Sequence of chain 1.B:
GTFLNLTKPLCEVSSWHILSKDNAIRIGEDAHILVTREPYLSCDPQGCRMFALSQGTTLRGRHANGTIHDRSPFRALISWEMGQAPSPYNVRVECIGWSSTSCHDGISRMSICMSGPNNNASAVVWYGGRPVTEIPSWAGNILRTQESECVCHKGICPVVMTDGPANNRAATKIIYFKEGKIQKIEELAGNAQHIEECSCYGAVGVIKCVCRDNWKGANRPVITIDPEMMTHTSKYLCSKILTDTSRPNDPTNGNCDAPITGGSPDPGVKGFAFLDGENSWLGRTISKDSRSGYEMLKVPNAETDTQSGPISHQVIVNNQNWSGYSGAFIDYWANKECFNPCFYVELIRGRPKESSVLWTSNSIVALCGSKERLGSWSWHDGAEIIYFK

Sequence of chain 4.B:
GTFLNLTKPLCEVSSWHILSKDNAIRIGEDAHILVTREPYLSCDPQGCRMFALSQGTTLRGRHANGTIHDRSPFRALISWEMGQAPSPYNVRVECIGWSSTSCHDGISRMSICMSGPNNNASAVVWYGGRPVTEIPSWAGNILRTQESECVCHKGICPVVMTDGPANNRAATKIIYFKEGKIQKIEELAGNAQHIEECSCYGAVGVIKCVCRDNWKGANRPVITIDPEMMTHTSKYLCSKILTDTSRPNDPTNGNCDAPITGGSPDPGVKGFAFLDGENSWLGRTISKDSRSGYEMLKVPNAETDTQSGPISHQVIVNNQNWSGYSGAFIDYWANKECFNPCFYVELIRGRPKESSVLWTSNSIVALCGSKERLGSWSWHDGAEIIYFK

The small molecule below binds the protein below.
Small molecule (SMILES): CC(=O)N[C@H]1[C@H](O[C@H]2[C@H](O)[C@@H](NC(C)=O)CO[C@@H]2CO)O[C@H](CO)[C@@H](O[C@@H]2O[C@H](CO[C@H]3O[C@H](CO[C@H]4O[C@H](CO)[C@@H](O)[C@H](O)[C@@H]4O)[C@@H](O)[C@H](O[C@H]4O[C@H](CO)[C@@H](O)[C@H](O)[C@@H]4O)[C@@H]3O)[C@@H](O)[C@H](O)[C@@H]2O)[C@@H]1O

Binding-site contacts:
Ligand atom C7 contacts residue ASN122 of chain 4.B at 3.3 Å.
Ligand atom C8 contacts residue ASN121 of chain 4.B at 3.7 Å.
Ligand atom O5 contacts residue HIS315 of chain 1.B at 2.9 Å (h-bond).
Ligand atom O4 contacts residue HIS315 of chain 1.B at 3.1 Å.
Ligand atom C8 contacts residue HIS315 of chain 1.B at 3.6 Å.
Ligand atom C1 contacts residue ASN122 of chain 4.B at 1.5 Å.
Ligand atom O3 contacts residue SER314 of chain 1.B at 3.2 Å.
Ligand atom O2 contacts residue ASP252 of chain 1.B at 2.6 Å (salt-bridge).
Ligand atom O6 contacts residue GLU297 of chain 1.B at 2.6 Å (salt-bridge).
Ligand atom O3 contacts residue ARG286 of chain 1.B at 2.9 Å (salt-bridge).
Ligand atom O5 contacts residue HIS315 of chain 1.B at 3.4 Å (h-bond).
Ligand atom C6 contacts residue VAL317 of chain 1.B at 3.5 Å (hydrophobic).
Ligand atom O4 contacts residue ARG375 of chain 1.B at 3.0 Å (salt-bridge).
Ligand atom C2 contacts residue ASP252 of chain 1.B at 3.3 Å.
Ligand atom O5 contacts residue GLY377 of chain 1.B at 3.1 Å.
Ligand atom O5 contacts residue ASN122 of chain 4.B at 2.4 Å (h-bond).
Ligand atom O2 contacts residue LEU299 of chain 1.B at 3.6 Å.
Ligand atom C2 contacts residue HIS315 of chain 1.B at 3.6 Å.
Ligand atom O5 contacts residue PRO312 of chain 1.B at 3.4 Å.
Ligand atom O3 contacts residue HIS315 of chain 1.B at 2.9 Å (h-bond).
Ligand atom O7 contacts residue ASN122 of chain 4.B at 3.4 Å (h-bond).
Ligand atom C2 contacts residue ASN122 of chain 4.B at 2.2 Å.
Ligand atom C3 contacts residue ARG286 of chain 1.B at 3.6 Å.
Ligand atom C3 contacts residue HIS315 of chain 1.B at 3.6 Å.
Ligand atom N2 contacts residue HIS315 of chain 1.B at 3.0 Å (h-bond).
Ligand atom O2 contacts residue ILE243 of chain 1.B at 3.6 Å.
Ligand atom C6 contacts residue ARG375 of chain 1.B at 3.7 Å.
Ligand atom N2 contacts residue ASN122 of chain 4.B at 2.7 Å (h-bond).
Ligand atom C1 contacts residue ARG375 of chain 1.B at 3.7 Å.
Ligand atom O6 contacts residue HIS315 of chain 1.B at 3.2 Å.
Ligand atom C2 contacts residue ARG375 of chain 1.B at 3.7 Å.
Ligand atom O7 contacts residue ARG375 of chain 1.B at 3.2 Å.
Ligand atom C5 contacts residue ASN122 of chain 4.B at 3.7 Å.
Ligand atom C6 contacts residue LEU376 of chain 1.B at 2.9 Å (hydrophobic).
Ligand atom C1 contacts residue HIS315 of chain 1.B at 3.7 Å.
Ligand atom O3 contacts residue ASP252 of chain 1.B at 3.2 Å (salt-bridge).
Ligand atom O6 contacts residue HIS315 of chain 1.B at 3.3 Å (h-bond).
Ligand atom C6 contacts residue GLU297 of chain 1.B at 3.1 Å.
Ligand atom C3 contacts residue ASN122 of chain 4.B at 3.7 Å.
Ligand atom O6 contacts residue LEU376 of chain 1.B at 2.7 Å (h-bond).